Sequence of chain 6.Y:
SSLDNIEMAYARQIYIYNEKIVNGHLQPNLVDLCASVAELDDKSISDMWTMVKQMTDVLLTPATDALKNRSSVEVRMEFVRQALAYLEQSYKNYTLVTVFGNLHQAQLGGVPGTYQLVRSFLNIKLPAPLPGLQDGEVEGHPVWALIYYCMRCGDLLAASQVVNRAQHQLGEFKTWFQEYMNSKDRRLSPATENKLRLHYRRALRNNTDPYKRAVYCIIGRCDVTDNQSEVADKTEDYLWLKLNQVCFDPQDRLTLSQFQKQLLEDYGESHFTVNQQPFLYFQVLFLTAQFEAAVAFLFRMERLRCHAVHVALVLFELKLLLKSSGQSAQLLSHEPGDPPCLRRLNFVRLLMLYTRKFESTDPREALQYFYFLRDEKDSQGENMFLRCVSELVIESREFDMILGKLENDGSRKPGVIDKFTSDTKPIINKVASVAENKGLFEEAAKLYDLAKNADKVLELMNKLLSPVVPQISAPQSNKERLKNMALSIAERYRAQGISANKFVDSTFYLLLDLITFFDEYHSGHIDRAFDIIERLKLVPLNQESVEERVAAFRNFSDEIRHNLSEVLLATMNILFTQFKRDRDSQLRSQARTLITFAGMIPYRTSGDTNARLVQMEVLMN

Binding-site contacts:
Ligand atom O contacts residue LEU286 of chain 6.Y at 3.2 Å.
Ligand atom N contacts residue THR235 of chain 6.Y at 3.5 Å (h-bond).
Ligand atom CG1 contacts residue TYR94 of chain 6.Y at 3.8 Å (hydrophobic).
Ligand atom CA contacts residue THR235 of chain 6.Y at 3.6 Å.
Ligand atom CG2 contacts residue GLU236 of chain 6.Y at 3.3 Å.
Ligand atom CB contacts residue LEU286 of chain 6.Y at 3.9 Å (hydrophobic).
Ligand atom C contacts residue TYR94 of chain 6.Y at 4.0 Å (hydrophobic).
Ligand atom CG contacts residue LYS234 of chain 6.Y at 3.3 Å.
Ligand atom O contacts residue ASN281 of chain 6.Y at 2.6 Å (h-bond).
Ligand atom O contacts residue TYR94 of chain 6.Y at 2.9 Å.
Ligand atom CG2 contacts residue HIS277 of chain 6.Y at 3.3 Å.
Ligand atom O contacts residue HIS277 of chain 6.Y at 3.4 Å.
Ligand atom CG contacts residue ASP233 of chain 6.Y at 3.0 Å.
Ligand atom CA contacts residue ASN227 of chain 6.Y at 3.7 Å.
Ligand atom O contacts residue ASN227 of chain 6.Y at 3.6 Å.
Ligand atom CD1 contacts residue TYR94 of chain 6.Y at 3.5 Å (hydrophobic).
Ligand atom C contacts residue THR235 of chain 6.Y at 3.6 Å.
Ligand atom CB contacts residue HIS277 of chain 6.Y at 3.7 Å.
Ligand atom N contacts residue ASN227 of chain 6.Y at 3.0 Å (h-bond).
Ligand atom CG1 contacts residue VAL280 of chain 6.Y at 4.0 Å (hydrophobic).
Ligand atom CG2 contacts residue ASN281 of chain 6.Y at 3.6 Å.
Ligand atom C contacts residue THR235 of chain 6.Y at 3.6 Å.
Ligand atom N contacts residue THR235 of chain 6.Y at 3.9 Å.
Ligand atom C contacts residue THR235 of chain 6.Y at 3.6 Å.
Ligand atom C contacts residue ASN281 of chain 6.Y at 3.8 Å.
Ligand atom N contacts residue TYR273 of chain 6.Y at 3.9 Å.
Ligand atom CB contacts residue TYR238 of chain 6.Y at 3.6 Å (hydrophobic).
Ligand atom CD1 contacts residue TYR91 of chain 6.Y at 3.9 Å (hydrophobic).
Ligand atom O contacts residue THR235 of chain 6.Y at 3.1 Å (h-bond).
Ligand atom CB contacts residue ASP233 of chain 6.Y at 3.0 Å.
Ligand atom CG2 contacts residue LEU286 of chain 6.Y at 3.7 Å (hydrophobic).
Ligand atom CD contacts residue HIS277 of chain 6.Y at 3.9 Å.
Ligand atom CD contacts residue TYR273 of chain 6.Y at 3.3 Å (hydrophobic).
Ligand atom CG contacts residue HIS277 of chain 6.Y at 3.8 Å.
Ligand atom O contacts residue LYS234 of chain 6.Y at 3.6 Å.
Ligand atom O contacts residue THR235 of chain 6.Y at 3.0 Å (h-bond).
Ligand atom C contacts residue LEU286 of chain 6.Y at 3.8 Å (hydrophobic).
Ligand atom CG2 contacts residue PHE278 of chain 6.Y at 3.7 Å (hydrophobic).
Ligand atom CG contacts residue TYR273 of chain 6.Y at 3.6 Å (hydrophobic).
Ligand atom C contacts residue ASN227 of chain 6.Y at 3.5 Å.

This small molecule binds to this protein.
Small molecule (SMILES): CC[C@H](C)[C@H](NC(=O)[C@H](CO)NC(=O)[C@H](CCCN=C(N)N)NC(=O)[C@@H](NC(=O)[C@@H]1CCCN1C(=O)[C@@H]1CCCN1C(=O)[C@H](C)N)C(C)C)C(=O)N[C@H](C=O)Cc1ccc(O)cc1